Binding-site contacts:
Ligand atom O3 contacts residue HIS114 of chain 1.E at 4.2 Å.
Ligand atom C1 contacts residue ASN118 of chain 1.E at 1.5 Å.
Ligand atom C4 contacts residue ASN118 of chain 1.E at 4.3 Å.
Ligand atom C3 contacts residue PHE116 of chain 1.E at 4.2 Å (hydrophobic).
Ligand atom C3 contacts residue ASN118 of chain 1.E at 3.9 Å.
Ligand atom O7 contacts residue CYS117 of chain 1.E at 4.0 Å.
Ligand atom O7 contacts residue ASN118 of chain 1.E at 3.3 Å (h-bond).
Ligand atom C8 contacts residue ASN118 of chain 1.E at 4.5 Å.
Ligand atom C8 contacts residue CYS154 of chain 1.E at 3.0 Å (hydrophobic).
Ligand atom O5 contacts residue ASN118 of chain 1.E at 2.4 Å (h-bond).
Ligand atom C8 contacts residue CYS117 of chain 1.E at 3.3 Å (hydrophobic).
Ligand atom C2 contacts residue PHE116 of chain 1.E at 4.2 Å (hydrophobic).
Ligand atom C1 contacts residue PHE116 of chain 1.E at 4.0 Å (hydrophobic).
Ligand atom C7 contacts residue PHE116 of chain 1.E at 4.3 Å (hydrophobic).
Ligand atom C7 contacts residue CYS117 of chain 1.E at 3.9 Å (hydrophobic).
Ligand atom C5 contacts residue ASN118 of chain 1.E at 3.8 Å.
Ligand atom N2 contacts residue ASN118 of chain 1.E at 3.0 Å (h-bond).
Ligand atom N2 contacts residue PHE116 of chain 1.E at 3.4 Å.
Ligand atom C7 contacts residue ASN118 of chain 1.E at 3.4 Å.
Ligand atom C8 contacts residue PHE116 of chain 1.E at 3.8 Å (hydrophobic).
Ligand atom C2 contacts residue ASN118 of chain 1.E at 2.6 Å.

The protein below binds the small molecule below.
Small molecule (SMILES): CC(=O)N[C@H]1[C@H](O[C@H]2[C@H](O)[C@@H](NC(C)=O)CO[C@@H]2CO)O[C@H](CO)[C@@H](O)[C@@H]1O

Sequence of chain 1.E:
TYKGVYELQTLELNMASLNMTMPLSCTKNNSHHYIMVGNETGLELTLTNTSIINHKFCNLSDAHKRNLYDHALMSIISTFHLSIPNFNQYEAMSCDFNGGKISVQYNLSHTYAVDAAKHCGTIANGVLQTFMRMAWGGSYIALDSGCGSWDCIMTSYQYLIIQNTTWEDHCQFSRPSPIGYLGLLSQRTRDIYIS